Binding-site contacts:
Ligand atom C5' contacts residue ARG130 of chain 1.A at 3.6 Å.
Ligand atom N7 contacts residue CYS319 of chain 1.B at 3.5 Å (h-bond).
Ligand atom N3 contacts residue PRO321 of chain 1.B at 3.5 Å.
Ligand atom C4 contacts residue PRO321 of chain 1.B at 3.6 Å (hydrophobic).
Ligand atom N7 contacts residue LEU320 of chain 1.B at 3.4 Å.
Ligand atom O3' contacts residue ARG310 of chain 1.A at 3.4 Å (salt-bridge).
Ligand atom O1A contacts residue GLN135 of chain 1.A at 3.1 Å (h-bond).
Ligand atom O2' contacts residue TYR315 of chain 1.B at 3.1 Å (h-bond).
Ligand atom N1 contacts residue ALA331 of chain 1.A at 3.5 Å.
Ligand atom O5' contacts residue ARG130 of chain 1.A at 2.9 Å (salt-bridge).
Ligand atom C5' contacts residue GLN135 of chain 1.A at 3.5 Å.
Ligand atom O3A contacts residue GLY132 of chain 1.A at 3.4 Å (h-bond).
Ligand atom N6 contacts residue CYS319 of chain 1.B at 3.4 Å (h-bond).
Ligand atom N7 contacts residue PRO318 of chain 1.B at 3.0 Å (h-bond).
Ligand atom O5' contacts residue GLY132 of chain 1.A at 3.3 Å.
Ligand atom N3 contacts residue ILE329 of chain 1.A at 3.5 Å.
Ligand atom O3' contacts residue ARG130 of chain 1.A at 3.2 Å (salt-bridge).
Ligand atom O1A contacts residue GLY132 of chain 1.A at 3.3 Å.
Ligand atom C2 contacts residue PRO321 of chain 1.B at 3.5 Å (hydrophobic).
Ligand atom C4' contacts residue ARG130 of chain 1.A at 3.6 Å.
Ligand atom O1B contacts residue LYS133 of chain 1.A at 2.9 Å (salt-bridge).
Ligand atom N3B contacts residue LYS133 of chain 1.A at 3.0 Å (salt-bridge).
Ligand atom N1 contacts residue ASN330 of chain 1.A at 3.6 Å.
Ligand atom O3G contacts residue HIS294 of chain 1.B at 3.6 Å (h-bond).
Ligand atom C5 contacts residue PRO321 of chain 1.B at 3.5 Å (hydrophobic).
Ligand atom O3A contacts residue ARG130 of chain 1.A at 3.5 Å (salt-bridge).
Ligand atom O1B contacts residue THR134 of chain 1.A at 2.9 Å (h-bond).
Ligand atom PB contacts residue THR134 of chain 1.A at 3.4 Å.
Ligand atom O4' contacts residue ILE329 of chain 1.A at 3.7 Å.
Ligand atom C6 contacts residue PRO321 of chain 1.B at 3.6 Å (hydrophobic).
Ligand atom C5 contacts residue LEU320 of chain 1.B at 3.7 Å (hydrophobic).
Ligand atom O1A contacts residue THR134 of chain 1.A at 3.6 Å.
Ligand atom O2B contacts residue THR134 of chain 1.A at 2.9 Å (h-bond).
Ligand atom C8 contacts residue SER317 of chain 1.B at 3.1 Å.
Ligand atom C8 contacts residue PRO318 of chain 1.B at 3.4 Å (hydrophobic).
Ligand atom O1G contacts residue THR134 of chain 1.A at 2.6 Å (h-bond).
Ligand atom C8 contacts residue LEU320 of chain 1.B at 3.4 Å (hydrophobic).
Ligand atom O2A contacts residue ASP316 of chain 1.B at 3.0 Å (salt-bridge).
Ligand atom N6 contacts residue ARG170 of chain 1.A at 3.2 Å (salt-bridge).
Ligand atom PB contacts residue LYS133 of chain 1.A at 3.5 Å.

Sequence of chain 1.B:
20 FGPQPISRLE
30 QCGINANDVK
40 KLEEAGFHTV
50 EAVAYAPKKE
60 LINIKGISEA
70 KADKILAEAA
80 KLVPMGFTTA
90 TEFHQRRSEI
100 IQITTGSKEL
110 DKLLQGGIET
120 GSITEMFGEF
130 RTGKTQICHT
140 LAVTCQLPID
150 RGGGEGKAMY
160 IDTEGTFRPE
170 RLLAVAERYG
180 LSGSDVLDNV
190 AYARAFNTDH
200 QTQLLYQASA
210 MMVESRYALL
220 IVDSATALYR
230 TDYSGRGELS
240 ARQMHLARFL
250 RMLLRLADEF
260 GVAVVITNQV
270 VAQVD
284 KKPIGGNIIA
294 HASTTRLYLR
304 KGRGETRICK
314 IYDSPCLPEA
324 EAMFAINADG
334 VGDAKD

This small molecule binds to this protein.
Small molecule (SMILES): Nc1ncnc2c1ncn2[C@@H]1O[C@H](CO[P](=O)(O)O[P](=O)(O)NP(=O)(O)O)[C@@H](O)[C@H]1O

Sequence of chain 1.A:
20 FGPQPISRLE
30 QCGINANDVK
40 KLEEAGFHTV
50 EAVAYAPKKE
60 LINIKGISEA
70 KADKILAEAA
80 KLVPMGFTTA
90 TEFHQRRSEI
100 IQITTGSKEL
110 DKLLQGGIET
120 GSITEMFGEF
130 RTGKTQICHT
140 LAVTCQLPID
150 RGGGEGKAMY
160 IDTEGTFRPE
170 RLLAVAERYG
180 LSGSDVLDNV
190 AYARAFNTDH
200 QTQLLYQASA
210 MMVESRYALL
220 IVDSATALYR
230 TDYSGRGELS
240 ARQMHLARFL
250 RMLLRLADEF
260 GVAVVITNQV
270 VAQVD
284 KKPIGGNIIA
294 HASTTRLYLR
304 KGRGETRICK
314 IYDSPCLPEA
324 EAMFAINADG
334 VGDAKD